A protein and the small-molecule ligand that binds it are described below.
Small molecule (SMILES): CC(=O)N[C@H]1[C@H](O[C@H]2[C@H](O)[C@@H](NC(C)=O)CO[C@@H]2CO)O[C@H](CO)[C@@H](O)[C@@H]1O

Sequence of chain 1.E:
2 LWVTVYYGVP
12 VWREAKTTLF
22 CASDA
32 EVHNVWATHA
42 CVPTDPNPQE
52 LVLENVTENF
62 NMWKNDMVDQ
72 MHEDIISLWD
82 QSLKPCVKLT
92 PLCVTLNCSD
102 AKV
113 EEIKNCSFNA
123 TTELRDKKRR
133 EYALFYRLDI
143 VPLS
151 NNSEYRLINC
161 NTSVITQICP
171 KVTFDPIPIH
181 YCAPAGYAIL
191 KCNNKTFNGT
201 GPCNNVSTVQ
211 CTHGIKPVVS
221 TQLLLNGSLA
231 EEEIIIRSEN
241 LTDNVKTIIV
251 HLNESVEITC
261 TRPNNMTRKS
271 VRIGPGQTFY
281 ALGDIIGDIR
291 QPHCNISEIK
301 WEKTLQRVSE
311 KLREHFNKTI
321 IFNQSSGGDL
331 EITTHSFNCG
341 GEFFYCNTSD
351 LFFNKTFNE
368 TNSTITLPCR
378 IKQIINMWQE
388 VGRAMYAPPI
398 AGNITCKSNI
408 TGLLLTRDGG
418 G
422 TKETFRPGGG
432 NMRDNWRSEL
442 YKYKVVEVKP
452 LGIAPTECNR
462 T

Binding-site contacts:
Ligand atom O7 contacts residue ASN98 of chain 1.E at 4.0 Å.
Ligand atom C4 contacts residue ASN98 of chain 1.E at 4.3 Å.
Ligand atom C1 contacts residue ASN98 of chain 1.E at 1.4 Å.
Ligand atom C3 contacts residue ASN98 of chain 1.E at 3.8 Å.
Ligand atom C7 contacts residue ASN98 of chain 1.E at 3.6 Å.
Ligand atom C5 contacts residue ASN98 of chain 1.E at 3.6 Å.
Ligand atom O5 contacts residue ASN98 of chain 1.E at 2.4 Å (h-bond).
Ligand atom C8 contacts residue GLU154 of chain 1.E at 3.4 Å.
Ligand atom N2 contacts residue ASN98 of chain 1.E at 2.9 Å (h-bond).
Ligand atom C2 contacts residue ASN98 of chain 1.E at 2.5 Å.